Sequence of chain 1.B:
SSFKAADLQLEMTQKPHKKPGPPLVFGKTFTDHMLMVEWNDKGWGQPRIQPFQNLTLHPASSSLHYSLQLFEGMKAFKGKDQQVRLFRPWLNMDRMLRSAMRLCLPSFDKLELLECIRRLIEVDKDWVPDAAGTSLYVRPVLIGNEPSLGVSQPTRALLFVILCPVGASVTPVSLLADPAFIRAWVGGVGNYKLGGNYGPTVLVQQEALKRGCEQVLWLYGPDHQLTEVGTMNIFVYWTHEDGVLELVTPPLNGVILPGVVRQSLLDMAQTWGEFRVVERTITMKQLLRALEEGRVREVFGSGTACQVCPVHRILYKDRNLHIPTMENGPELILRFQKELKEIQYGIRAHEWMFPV

The protein below binds the small molecule below.
Small molecule (SMILES): C[C@H]1CNc2c(cccc2S(N)(=O)=O)C1

Binding-site contacts:
Ligand atom C7 contacts residue ARG147 of chain 1.A at 4.0 Å.
Ligand atom O14 contacts residue THR317 of chain 1.A at 3.4 Å (h-bond).
Ligand atom C2 contacts residue TYR74 of chain 1.B at 3.9 Å (hydrophobic).
Ligand atom C9 contacts residue PLP1 of chain 1.C at 3.1 Å.
Ligand atom O15 contacts residue ALA318 of chain 1.A at 4.0 Å.
Ligand atom C8 contacts residue PHE79 of chain 1.A at 3.8 Å (hydrophobic).
Ligand atom C5 contacts residue THR244 of chain 1.A at 3.7 Å.
Ligand atom N13 contacts residue GLY316 of chain 1.A at 3.6 Å.
Ligand atom C2 contacts residue LEU157 of chain 1.B at 3.6 Å (hydrophobic).
Ligand atom C10 contacts residue LYS206 of chain 1.A at 3.2 Å.
Ligand atom O14 contacts residue GLY316 of chain 1.A at 4.0 Å.
Ligand atom C9 contacts residue TYR211 of chain 1.A at 3.9 Å (hydrophobic).
Ligand atom O15 contacts residue THR244 of chain 1.A at 3.0 Å (h-bond).
Ligand atom C11 contacts residue THR244 of chain 1.A at 3.5 Å.
Ligand atom C9 contacts residue LYS206 of chain 1.A at 3.2 Å.
Ligand atom C10 contacts residue THR244 of chain 1.A at 3.6 Å.
Ligand atom C1 contacts residue GLY158 of chain 1.B at 3.5 Å.
Ligand atom O14 contacts residue ALA318 of chain 1.A at 2.9 Å (h-bond).
Ligand atom C10 contacts residue PLP1 of chain 1.C at 2.9 Å.
Ligand atom N13 contacts residue PLP1 of chain 1.C at 3.1 Å.
Ligand atom S12 contacts residue ALA318 of chain 1.A at 4.0 Å.
Ligand atom C2 contacts residue PHE34 of chain 1.A at 3.7 Å (hydrophobic).
Ligand atom C3 contacts residue PHE34 of chain 1.A at 3.9 Å (hydrophobic).
Ligand atom N13 contacts residue THR317 of chain 1.A at 3.7 Å.
Ligand atom N4 contacts residue ALA318 of chain 1.A at 3.5 Å.
Ligand atom C1 contacts residue TYR177 of chain 1.A at 3.6 Å (hydrophobic).
Ligand atom S12 contacts residue THR244 of chain 1.A at 3.7 Å.
Ligand atom O14 contacts residue PLP1 of chain 1.C at 3.9 Å.
Ligand atom C7 contacts residue LEU157 of chain 1.B at 3.8 Å (hydrophobic).
Ligand atom O15 contacts residue MET245 of chain 1.A at 3.9 Å.
Ligand atom C1 contacts residue VAL159 of chain 1.B at 3.7 Å (hydrophobic).
Ligand atom C11 contacts residue PLP1 of chain 1.C at 3.9 Å.
Ligand atom C1 contacts residue LEU157 of chain 1.B at 2.7 Å (hydrophobic).
Ligand atom N13 contacts residue THR244 of chain 1.A at 3.1 Å (h-bond).
Ligand atom C7 contacts residue VAL159 of chain 1.B at 3.9 Å (hydrophobic).
Ligand atom C3 contacts residue ALA318 of chain 1.A at 4.0 Å (hydrophobic).
Ligand atom C9 contacts residue THR244 of chain 1.A at 3.9 Å.
Ligand atom C1 contacts residue TYR74 of chain 1.B at 3.8 Å (hydrophobic).
Ligand atom C7 contacts residue TYR74 of chain 1.B at 3.2 Å (hydrophobic).
Ligand atom C3 contacts residue TYR177 of chain 1.A at 3.1 Å (hydrophobic).

Sequence of chain 1.A:
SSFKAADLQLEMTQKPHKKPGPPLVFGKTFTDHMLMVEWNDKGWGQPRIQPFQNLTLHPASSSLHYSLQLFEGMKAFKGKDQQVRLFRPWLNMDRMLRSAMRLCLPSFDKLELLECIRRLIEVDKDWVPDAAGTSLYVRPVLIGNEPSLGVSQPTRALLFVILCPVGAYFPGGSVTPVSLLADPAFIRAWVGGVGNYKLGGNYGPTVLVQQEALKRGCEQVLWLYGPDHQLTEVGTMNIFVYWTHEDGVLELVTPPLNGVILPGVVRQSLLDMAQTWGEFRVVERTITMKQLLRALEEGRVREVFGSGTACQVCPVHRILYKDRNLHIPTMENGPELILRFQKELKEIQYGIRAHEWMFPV